Sequence of chain 59.A:
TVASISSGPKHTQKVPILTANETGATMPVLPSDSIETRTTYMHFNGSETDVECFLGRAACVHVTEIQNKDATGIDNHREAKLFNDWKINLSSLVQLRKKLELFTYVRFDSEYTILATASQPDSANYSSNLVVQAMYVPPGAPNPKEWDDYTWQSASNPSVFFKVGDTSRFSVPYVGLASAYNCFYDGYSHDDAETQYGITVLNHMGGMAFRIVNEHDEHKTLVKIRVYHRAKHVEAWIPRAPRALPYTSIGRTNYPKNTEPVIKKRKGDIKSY

This small molecule binds to this protein.
Small molecule (SMILES): Cc1cc(CCCCCCCOc2ccc(C3=N[C@@H](C)CO3)cc2)on1

Sequence of chain 59.C:
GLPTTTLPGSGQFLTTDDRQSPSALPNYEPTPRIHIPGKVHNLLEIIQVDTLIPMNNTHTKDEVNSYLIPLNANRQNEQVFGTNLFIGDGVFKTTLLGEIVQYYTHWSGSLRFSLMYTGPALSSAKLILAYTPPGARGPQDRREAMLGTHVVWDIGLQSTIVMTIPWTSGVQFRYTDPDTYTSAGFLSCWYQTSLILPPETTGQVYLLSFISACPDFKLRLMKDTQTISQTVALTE

Binding-site contacts:
Ligand atom C31 contacts residue SER175 of chain 59.A at 3.6 Å.
Ligand atom N2 contacts residue PHE186 of chain 59.A at 3.7 Å.
Ligand atom C31 contacts residue VAL176 of chain 59.A at 3.3 Å (hydrophobic).
Ligand atom C6B contacts residue LEU106 of chain 59.A at 3.9 Å (hydrophobic).
Ligand atom N2 contacts residue ALA24 of chain 59.C at 3.4 Å.
Ligand atom C4 contacts residue PHE186 of chain 59.A at 3.6 Å (hydrophobic).
Ligand atom C4B contacts residue LEU106 of chain 59.A at 3.7 Å (hydrophobic).
Ligand atom C6C contacts residue MET221 of chain 59.A at 3.7 Å (hydrophobic).
Ligand atom C4C contacts residue TYR152 of chain 59.A at 3.8 Å (hydrophobic).
Ligand atom C5B contacts residue TYR197 of chain 59.A at 3.7 Å (hydrophobic).
Ligand atom O1B contacts residue TYR128 of chain 59.A at 3.9 Å.
Ligand atom C7C contacts residue TYR197 of chain 59.A at 3.8 Å (hydrophobic).
Ligand atom C4 contacts residue MET224 of chain 59.A at 3.8 Å (hydrophobic).
Ligand atom O1 contacts residue TYR152 of chain 59.A at 3.9 Å.
Ligand atom C5C contacts residue ILE104 of chain 59.A at 3.8 Å (hydrophobic).
Ligand atom C31 contacts residue ALA150 of chain 59.A at 3.5 Å (hydrophobic).
Ligand atom O1 contacts residue ALA24 of chain 59.C at 3.6 Å.
Ligand atom C3C contacts residue TYR128 of chain 59.A at 3.9 Å (hydrophobic).
Ligand atom CM1 contacts residue SER107 of chain 59.A at 3.9 Å.
Ligand atom C7C contacts residue TYR128 of chain 59.A at 3.6 Å (hydrophobic).
Ligand atom C5 contacts residue TYR152 of chain 59.A at 3.8 Å (hydrophobic).
Ligand atom C4 contacts residue TYR152 of chain 59.A at 3.9 Å (hydrophobic).
Ligand atom C2C contacts residue VAL188 of chain 59.A at 3.2 Å (hydrophobic).
Ligand atom O1 contacts residue VAL188 of chain 59.A at 3.8 Å.
Ligand atom C1B contacts residue MET221 of chain 59.A at 3.8 Å (hydrophobic).
Ligand atom C6B contacts residue TYR197 of chain 59.A at 3.6 Å (hydrophobic).
Ligand atom N3A contacts residue ASN219 of chain 59.A at 3.0 Å (h-bond).
Ligand atom C5 contacts residue PHE186 of chain 59.A at 3.5 Å (hydrophobic).
Ligand atom C3C contacts residue VAL188 of chain 59.A at 3.3 Å (hydrophobic).
Ligand atom C31 contacts residue PRO174 of chain 59.A at 3.4 Å (hydrophobic).
Ligand atom C3B contacts residue MET221 of chain 59.A at 3.8 Å (hydrophobic).
Ligand atom C6C contacts residue VAL191 of chain 59.A at 3.2 Å (hydrophobic).
Ligand atom C3 contacts residue PHE186 of chain 59.A at 3.8 Å (hydrophobic).
Ligand atom C2B contacts residue MET221 of chain 59.A at 3.5 Å (hydrophobic).
Ligand atom O1B contacts residue MET221 of chain 59.A at 3.4 Å.
Ligand atom C5B contacts residue LEU106 of chain 59.A at 3.5 Å (hydrophobic).
Ligand atom O1 contacts residue PHE186 of chain 59.A at 3.5 Å.
Ligand atom C4A contacts residue ASN219 of chain 59.A at 3.5 Å.
Ligand atom C5C contacts residue TYR128 of chain 59.A at 3.5 Å (hydrophobic).
Ligand atom C3 contacts residue PRO174 of chain 59.A at 3.8 Å (hydrophobic).